This small molecule binds to this protein.
Small molecule (SMILES): O=c1cc(-c2ccc(O)cc2)oc2cc(O)cc(O)c12

Binding-site contacts:
Ligand atom CAJ contacts residue ILE60 of chain 1.A at 3.5 Å (hydrophobic).
Ligand atom CAI contacts residue ASN112 of chain 1.A at 3.9 Å.
Ligand atom CAK contacts residue VAL39 of chain 1.A at 3.9 Å (hydrophobic).
Ligand atom OAB contacts residue ASP169 of chain 1.A at 3.1 Å (salt-bridge).
Ligand atom CAE contacts residue PHE107 of chain 1.A at 3.6 Å (hydrophobic).
Ligand atom OAA contacts residue ILE60 of chain 1.A at 3.3 Å.
Ligand atom CAM contacts residue LYS62 of chain 1.A at 3.8 Å.
Ligand atom CAF contacts residue LYS62 of chain 1.A at 3.8 Å.
Ligand atom CAO contacts residue ASN112 of chain 1.A at 3.9 Å.
Ligand atom CAM contacts residue ASP169 of chain 1.A at 3.4 Å.
Ligand atom OAB contacts residue PHE107 of chain 1.A at 3.5 Å.
Ligand atom CAF contacts residue ASP169 of chain 1.A at 3.8 Å.
Ligand atom CAP contacts residue ILE168 of chain 1.A at 3.7 Å (hydrophobic).
Ligand atom CAG contacts residue VAL89 of chain 1.A at 3.9 Å (hydrophobic).
Ligand atom CAT contacts residue ILE60 of chain 1.A at 3.7 Å (hydrophobic).
Ligand atom CAN contacts residue MET157 of chain 1.A at 3.9 Å (hydrophobic).
Ligand atom OAD contacts residue VAL110 of chain 1.A at 2.7 Å (h-bond).
Ligand atom CAE contacts residue ILE168 of chain 1.A at 3.7 Å (hydrophobic).
Ligand atom CAI contacts residue VAL39 of chain 1.A at 3.9 Å (hydrophobic).
Ligand atom CAR contacts residue ILE60 of chain 1.A at 3.4 Å (hydrophobic).
Ligand atom CAS contacts residue MET157 of chain 1.A at 3.5 Å (hydrophobic).
Ligand atom OAA contacts residue VAL110 of chain 1.A at 3.2 Å (h-bond).
Ligand atom CAQ contacts residue ILE60 of chain 1.A at 3.9 Å (hydrophobic).
Ligand atom OAL contacts residue VAL47 of chain 1.A at 3.6 Å.
Ligand atom OAB contacts residue GLU75 of chain 1.A at 3.9 Å.
Ligand atom CAF contacts residue ILE168 of chain 1.A at 3.9 Å (hydrophobic).
Ligand atom CAI contacts residue MET157 of chain 1.A at 3.8 Å (hydrophobic).
Ligand atom CAM contacts residue ILE168 of chain 1.A at 3.9 Å (hydrophobic).
Ligand atom OAB contacts residue LYS62 of chain 1.A at 3.0 Å (salt-bridge).
Ligand atom OAD contacts residue ASN112 of chain 1.A at 3.5 Å.
Ligand atom OAC contacts residue VAL39 of chain 1.A at 2.9 Å (h-bond).
Ligand atom CAM contacts residue PHE107 of chain 1.A at 3.9 Å (hydrophobic).
Ligand atom CAN contacts residue VAL39 of chain 1.A at 3.7 Å (hydrophobic).
Ligand atom CAG contacts residue ILE168 of chain 1.A at 3.6 Å (hydrophobic).
Ligand atom CAT contacts residue MET157 of chain 1.A at 3.4 Å (hydrophobic).
Ligand atom CAK contacts residue MET157 of chain 1.A at 3.7 Å (hydrophobic).
Ligand atom OAL contacts residue ILE168 of chain 1.A at 3.7 Å.
Ligand atom CAO contacts residue MET157 of chain 1.A at 3.6 Å (hydrophobic).
Ligand atom CAH contacts residue ILE168 of chain 1.A at 3.4 Å (hydrophobic).
Ligand atom CAO contacts residue VAL110 of chain 1.A at 3.9 Å (hydrophobic).

Sequence of chain 1.A:
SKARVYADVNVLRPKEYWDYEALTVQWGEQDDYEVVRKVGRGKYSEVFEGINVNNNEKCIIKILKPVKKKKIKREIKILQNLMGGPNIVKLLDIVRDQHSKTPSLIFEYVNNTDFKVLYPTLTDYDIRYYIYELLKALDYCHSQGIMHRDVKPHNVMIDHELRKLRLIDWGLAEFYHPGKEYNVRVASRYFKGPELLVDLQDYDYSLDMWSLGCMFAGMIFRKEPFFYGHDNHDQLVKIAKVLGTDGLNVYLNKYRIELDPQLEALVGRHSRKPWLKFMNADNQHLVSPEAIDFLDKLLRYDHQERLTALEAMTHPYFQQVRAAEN